Sequence of chain 1.B:
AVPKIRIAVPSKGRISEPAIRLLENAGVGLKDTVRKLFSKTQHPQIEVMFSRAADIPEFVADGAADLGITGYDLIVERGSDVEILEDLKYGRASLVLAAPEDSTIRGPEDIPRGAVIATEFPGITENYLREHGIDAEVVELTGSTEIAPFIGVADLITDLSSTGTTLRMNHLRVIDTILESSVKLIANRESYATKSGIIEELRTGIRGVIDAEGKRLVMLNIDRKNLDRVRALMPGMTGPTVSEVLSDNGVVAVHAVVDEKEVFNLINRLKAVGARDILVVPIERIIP

Binding-site contacts:
Ligand atom CD2 contacts residue ASP278 of chain 2.B at 3.8 Å.
Ligand atom OXT contacts residue MET238 of chain 1.B at 3.2 Å (h-bond).
Ligand atom CA contacts residue HIS256 of chain 1.B at 3.7 Å.
Ligand atom CG contacts residue LEU280 of chain 2.B at 3.9 Å (hydrophobic).
Ligand atom C contacts residue ASN222 of chain 2.B at 4.0 Å.
Ligand atom O contacts residue GLY237 of chain 1.B at 3.4 Å.
Ligand atom O contacts residue GLY240 of chain 1.B at 4.0 Å.
Ligand atom CA contacts residue GLY240 of chain 1.B at 3.2 Å.
Ligand atom NE2 contacts residue ASN222 of chain 2.B at 3.4 Å (h-bond).
Ligand atom CE1 contacts residue MET220 of chain 2.B at 3.9 Å (hydrophobic).
Ligand atom CG contacts residue ASN222 of chain 2.B at 4.0 Å.
Ligand atom CD2 contacts residue ASN222 of chain 2.B at 3.4 Å.
Ligand atom CA contacts residue THR242 of chain 1.B at 3.5 Å.
Ligand atom O contacts residue ALA257 of chain 1.B at 3.5 Å.
Ligand atom NE2 contacts residue LEU280 of chain 2.B at 3.8 Å.
Ligand atom NE2 contacts residue ASP278 of chain 2.B at 2.7 Å (salt-bridge).
Ligand atom CE1 contacts residue ASN222 of chain 2.B at 3.9 Å.
Ligand atom N contacts residue ASN222 of chain 2.B at 3.2 Å (h-bond).
Ligand atom N contacts residue THR242 of chain 1.B at 2.7 Å (h-bond).
Ligand atom ND1 contacts residue LEU280 of chain 2.B at 4.1 Å.
Ligand atom OXT contacts residue THR239 of chain 1.B at 3.1 Å (h-bond).
Ligand atom O contacts residue VAL258 of chain 1.B at 2.8 Å (h-bond).
Ligand atom ND1 contacts residue ASN222 of chain 2.B at 3.9 Å.
Ligand atom CA contacts residue ALA257 of chain 1.B at 3.8 Å (hydrophobic).
Ligand atom CE1 contacts residue LEU280 of chain 2.B at 4.0 Å (hydrophobic).
Ligand atom CD2 contacts residue VAL258 of chain 1.B at 3.8 Å (hydrophobic).
Ligand atom O contacts residue MET238 of chain 1.B at 3.0 Å (h-bond).
Ligand atom CB contacts residue ALA257 of chain 1.B at 4.0 Å (hydrophobic).
Ligand atom N contacts residue GLY240 of chain 1.B at 2.8 Å (h-bond).
Ligand atom OXT contacts residue GLY240 of chain 1.B at 3.0 Å (h-bond).
Ligand atom CD2 contacts residue LEU280 of chain 2.B at 3.7 Å (hydrophobic).
Ligand atom C contacts residue ALA257 of chain 1.B at 4.1 Å (hydrophobic).
Ligand atom CE1 contacts residue ASP278 of chain 2.B at 3.4 Å.
Ligand atom C contacts residue GLY240 of chain 1.B at 3.2 Å.
Ligand atom CB contacts residue THR242 of chain 1.B at 3.9 Å.
Ligand atom OXT contacts residue ASN222 of chain 2.B at 3.1 Å (h-bond).
Ligand atom CE1 contacts residue LEU221 of chain 2.B at 3.6 Å (hydrophobic).
Ligand atom CB contacts residue VAL258 of chain 1.B at 4.1 Å (hydrophobic).
Ligand atom C contacts residue MET238 of chain 1.B at 3.6 Å (hydrophobic).
Ligand atom C contacts residue VAL258 of chain 1.B at 3.8 Å (hydrophobic).

A small-molecule ligand and the protein it binds are described below.
Small molecule (SMILES): N[C@@H](Cc1c[nH]c[nH+]1)C(=O)O

Sequence of chain 2.B:
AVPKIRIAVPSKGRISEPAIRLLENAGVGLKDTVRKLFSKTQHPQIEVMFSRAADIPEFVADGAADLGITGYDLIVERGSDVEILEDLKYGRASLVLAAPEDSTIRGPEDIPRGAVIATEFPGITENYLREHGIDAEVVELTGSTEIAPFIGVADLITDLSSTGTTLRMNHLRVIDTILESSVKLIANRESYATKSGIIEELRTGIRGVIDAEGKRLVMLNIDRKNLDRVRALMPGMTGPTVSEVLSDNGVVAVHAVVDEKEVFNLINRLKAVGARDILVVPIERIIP